Binding-site contacts:
Ligand atom O6' contacts residue SER177 of chain 1.A at 2.1 Å (h-bond).
Ligand atom O6' contacts residue HIS40 of chain 1.A at 3.6 Å.
Ligand atom C8 contacts residue SER177 of chain 1.A at 3.7 Å.
Ligand atom N2 contacts residue SER172 of chain 1.A at 2.8 Å (h-bond).
Ligand atom C1 contacts residue SER172 of chain 1.A at 3.8 Å.
Ligand atom C7 contacts residue SER172 of chain 1.A at 3.4 Å.
Ligand atom N3 contacts residue SER177 of chain 1.A at 2.8 Å (h-bond).
Ligand atom C6' contacts residue SER177 of chain 1.A at 3.4 Å.
Ligand atom CL2 contacts residue TRP193 of chain 1.A at 3.2 Å.
Ligand atom C2 contacts residue SER172 of chain 1.A at 3.6 Å.
Ligand atom C6 contacts residue GLY196 of chain 1.A at 3.6 Å.
Ligand atom C7 contacts residue ASP171 of chain 1.A at 3.6 Å.
Ligand atom C2' contacts residue GLN174 of chain 1.A at 3.5 Å.
Ligand atom C4' contacts residue GLN174 of chain 1.A at 2.8 Å.
Ligand atom C3 contacts residue TRP193 of chain 1.A at 3.6 Å (hydrophobic).
Ligand atom N1 contacts residue GLY196 of chain 1.A at 2.7 Å (h-bond).
Ligand atom C8 contacts residue GLN174 of chain 1.A at 3.5 Å.
Ligand atom C7 contacts residue GLY196 of chain 1.A at 3.8 Å.
Ligand atom CL2 contacts residue VAL191 of chain 1.A at 3.5 Å.
Ligand atom C3 contacts residue VAL191 of chain 1.A at 3.7 Å (hydrophobic).
Ligand atom C6 contacts residue CYS197 of chain 1.A at 3.8 Å (hydrophobic).
Ligand atom N2 contacts residue GLY204 of chain 1.A at 3.3 Å.
Ligand atom C6' contacts residue GLN174 of chain 1.A at 3.7 Å.
Ligand atom N1 contacts residue GLY194 of chain 1.A at 3.6 Å.
Ligand atom N1 contacts residue ASP171 of chain 1.A at 3.0 Å (salt-bridge).
Ligand atom C2 contacts residue TRP193 of chain 1.A at 3.6 Å (hydrophobic).
Ligand atom C4 contacts residue SER177 of chain 1.A at 3.5 Å.
Ligand atom C5B contacts residue CYS25 of chain 1.A at 3.6 Å (hydrophobic).
Ligand atom C1' contacts residue GLN174 of chain 1.A at 3.6 Å.
Ligand atom C5' contacts residue GLN174 of chain 1.A at 3.7 Å.
Ligand atom CL2 contacts residue VAL205 of chain 1.A at 3.5 Å.
Ligand atom N2 contacts residue ASP171 of chain 1.A at 3.0 Å (salt-bridge).
Ligand atom N4 contacts residue GLN174 of chain 1.A at 3.4 Å (h-bond).
Ligand atom C5B contacts residue HIS40 of chain 1.A at 3.5 Å.
Ligand atom CL2 contacts residue SER172 of chain 1.A at 3.1 Å.
Ligand atom C3 contacts residue SER192 of chain 1.A at 3.4 Å.
Ligand atom C3 contacts residue SER177 of chain 1.A at 3.8 Å.
Ligand atom C3' contacts residue GLN174 of chain 1.A at 2.8 Å.
Ligand atom C5 contacts residue GLN174 of chain 1.A at 3.8 Å.
Ligand atom C6B contacts residue HIS40 of chain 1.A at 3.3 Å.

This protein binds this small molecule.
Small molecule (SMILES): NC(=[NH2+])c1cc2nc(-c3cccc(-c4ccccc4)c3[O-])[nH]c2cc1Cl

Sequence of chain 1.A:
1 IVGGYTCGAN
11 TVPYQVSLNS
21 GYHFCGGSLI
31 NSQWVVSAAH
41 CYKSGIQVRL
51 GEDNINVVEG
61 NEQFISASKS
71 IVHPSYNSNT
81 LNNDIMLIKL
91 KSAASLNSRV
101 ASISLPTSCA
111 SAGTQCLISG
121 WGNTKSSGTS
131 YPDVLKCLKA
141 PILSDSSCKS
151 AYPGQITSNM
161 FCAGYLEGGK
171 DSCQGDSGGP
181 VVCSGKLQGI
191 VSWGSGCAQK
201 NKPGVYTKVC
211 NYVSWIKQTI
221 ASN